This protein binds this small molecule.
Small molecule (SMILES): CC(=O)N[C@H]1[C@H](O[C@H]2[C@H](O)[C@@H](NC(C)=O)CO[C@@H]2CO)O[C@H](CO)[C@@H](O)[C@@H]1O

Sequence of chain 1.D:
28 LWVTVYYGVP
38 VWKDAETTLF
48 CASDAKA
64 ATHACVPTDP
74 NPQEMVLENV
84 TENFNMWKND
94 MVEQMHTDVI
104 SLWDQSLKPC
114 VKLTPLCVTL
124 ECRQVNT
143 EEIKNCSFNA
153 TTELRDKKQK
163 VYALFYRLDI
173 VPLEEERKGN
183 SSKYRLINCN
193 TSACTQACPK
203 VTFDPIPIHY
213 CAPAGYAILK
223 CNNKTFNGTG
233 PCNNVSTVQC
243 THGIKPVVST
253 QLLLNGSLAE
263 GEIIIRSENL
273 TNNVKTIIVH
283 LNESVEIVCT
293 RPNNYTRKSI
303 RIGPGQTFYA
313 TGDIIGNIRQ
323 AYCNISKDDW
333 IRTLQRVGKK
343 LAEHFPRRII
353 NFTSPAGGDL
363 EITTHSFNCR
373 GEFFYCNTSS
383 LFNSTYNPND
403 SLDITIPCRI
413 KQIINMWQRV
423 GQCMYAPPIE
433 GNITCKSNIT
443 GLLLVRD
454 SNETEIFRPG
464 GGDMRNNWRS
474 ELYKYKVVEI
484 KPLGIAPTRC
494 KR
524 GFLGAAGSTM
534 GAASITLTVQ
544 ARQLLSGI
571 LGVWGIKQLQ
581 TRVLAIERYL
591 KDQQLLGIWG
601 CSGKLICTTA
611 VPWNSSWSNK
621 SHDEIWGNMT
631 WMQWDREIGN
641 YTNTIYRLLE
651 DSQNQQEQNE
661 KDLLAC

Binding-site contacts:
Ligand atom N2 contacts residue ASN326 of chain 1.D at 2.8 Å (h-bond).
Ligand atom C5 contacts residue ASN326 of chain 1.D at 3.7 Å.
Ligand atom O5 contacts residue ASN326 of chain 1.D at 2.4 Å (h-bond).
Ligand atom C2 contacts residue ASN326 of chain 1.D at 2.5 Å.
Ligand atom O7 contacts residue THR407 of chain 1.D at 3.2 Å (h-bond).
Ligand atom O5 contacts residue TYR324 of chain 1.D at 3.8 Å.
Ligand atom C3 contacts residue ASN326 of chain 1.D at 3.8 Å.
Ligand atom O7 contacts residue TYR324 of chain 1.D at 3.5 Å.
Ligand atom C8 contacts residue ILE406 of chain 1.D at 3.0 Å (hydrophobic).
Ligand atom C2 contacts residue ASP405 of chain 1.D at 3.9 Å.
Ligand atom C4 contacts residue ASN326 of chain 1.D at 4.3 Å.
Ligand atom O7 contacts residue ASN326 of chain 1.D at 3.9 Å.
Ligand atom O6 contacts residue TYR324 of chain 1.D at 4.5 Å.
Ligand atom C3 contacts residue ASP405 of chain 1.D at 3.9 Å.
Ligand atom C7 contacts residue ASP405 of chain 1.D at 3.7 Å.
Ligand atom N2 contacts residue ASP405 of chain 1.D at 3.0 Å (salt-bridge).
Ligand atom C8 contacts residue THR407 of chain 1.D at 3.1 Å.
Ligand atom C8 contacts residue ASN326 of chain 1.D at 3.4 Å.
Ligand atom C7 contacts residue TYR324 of chain 1.D at 4.2 Å (hydrophobic).
Ligand atom C8 contacts residue ILE327 of chain 1.D at 4.5 Å (hydrophobic).
Ligand atom C7 contacts residue ILE406 of chain 1.D at 4.4 Å (hydrophobic).
Ligand atom C2 contacts residue TYR324 of chain 1.D at 4.2 Å (hydrophobic).
Ligand atom C1 contacts residue TYR324 of chain 1.D at 4.3 Å (hydrophobic).
Ligand atom C1 contacts residue ASN326 of chain 1.D at 1.5 Å.
Ligand atom C7 contacts residue ASN326 of chain 1.D at 3.4 Å.
Ligand atom C1 contacts residue ASP405 of chain 1.D at 4.3 Å.
Ligand atom C8 contacts residue ASP405 of chain 1.D at 3.6 Å.
Ligand atom C8 contacts residue CYS325 of chain 1.D at 4.1 Å (hydrophobic).
Ligand atom C7 contacts residue THR407 of chain 1.D at 3.4 Å.
Ligand atom O3 contacts residue ASP405 of chain 1.D at 4.1 Å.